Sequence of chain 1.E:
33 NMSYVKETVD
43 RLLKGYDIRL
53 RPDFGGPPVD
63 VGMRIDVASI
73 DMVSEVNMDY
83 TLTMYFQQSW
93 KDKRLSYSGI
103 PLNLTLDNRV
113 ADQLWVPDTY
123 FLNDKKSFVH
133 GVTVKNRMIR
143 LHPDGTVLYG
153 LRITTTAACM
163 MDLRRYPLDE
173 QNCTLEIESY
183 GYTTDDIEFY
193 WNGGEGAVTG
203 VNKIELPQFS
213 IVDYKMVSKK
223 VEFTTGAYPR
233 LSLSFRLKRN

A protein and the small-molecule ligand that binds it are described below.
Small molecule (SMILES): CC(=O)N[C@H]1[C@H](O[C@H]2[C@H](O)[C@@H](NC(C)=O)CO[C@@H]2CO)O[C@H](CO)[C@@H](O)[C@@H]1O

Binding-site contacts:
Ligand atom O5 contacts residue HIS144 of chain 1.E at 3.5 Å.
Ligand atom C6 contacts residue HIS144 of chain 1.E at 3.8 Å.
Ligand atom C2 contacts residue ASN105 of chain 1.E at 2.5 Å.
Ligand atom C3 contacts residue ASN105 of chain 1.E at 3.8 Å.
Ligand atom C8 contacts residue ASN105 of chain 1.E at 4.4 Å.
Ligand atom C5 contacts residue ASN105 of chain 1.E at 3.6 Å.
Ligand atom C1 contacts residue HIS144 of chain 1.E at 4.3 Å.
Ligand atom C1 contacts residue ASN105 of chain 1.E at 1.4 Å.
Ligand atom O7 contacts residue ASN105 of chain 1.E at 2.9 Å (h-bond).
Ligand atom C7 contacts residue ASN105 of chain 1.E at 3.2 Å.
Ligand atom C4 contacts residue ASN105 of chain 1.E at 4.2 Å.
Ligand atom O5 contacts residue ASN105 of chain 1.E at 2.3 Å (h-bond).
Ligand atom O6 contacts residue HIS144 of chain 1.E at 4.2 Å.
Ligand atom N2 contacts residue ASN105 of chain 1.E at 3.0 Å (h-bond).
Ligand atom C5 contacts residue HIS144 of chain 1.E at 4.2 Å.